Sequence of chain 1.A:
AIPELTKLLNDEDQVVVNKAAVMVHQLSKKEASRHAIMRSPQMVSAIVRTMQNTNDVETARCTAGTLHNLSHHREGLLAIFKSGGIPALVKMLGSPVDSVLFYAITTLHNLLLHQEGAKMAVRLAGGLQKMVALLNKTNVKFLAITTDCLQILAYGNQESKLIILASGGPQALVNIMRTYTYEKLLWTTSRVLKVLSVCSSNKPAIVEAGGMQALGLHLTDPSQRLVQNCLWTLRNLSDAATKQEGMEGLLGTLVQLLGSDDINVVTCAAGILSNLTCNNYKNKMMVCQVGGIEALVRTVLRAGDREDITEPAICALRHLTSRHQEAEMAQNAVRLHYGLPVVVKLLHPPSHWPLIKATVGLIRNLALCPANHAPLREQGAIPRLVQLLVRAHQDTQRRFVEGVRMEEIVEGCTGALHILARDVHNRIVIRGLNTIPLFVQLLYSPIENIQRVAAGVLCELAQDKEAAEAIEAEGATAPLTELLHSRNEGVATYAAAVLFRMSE

Binding-site contacts:
Ligand atom O contacts residue TYR522 of chain 1.A at 3.4 Å (h-bond).
Ligand atom CE2 contacts residue ARG450 of chain 1.A at 3.5 Å.
Ligand atom CZ contacts residue CYS487 of chain 1.A at 3.7 Å (hydrophobic).
Ligand atom CD1 contacts residue TYR522 of chain 1.A at 3.4 Å (hydrophobic).
Ligand atom O contacts residue THR521 of chain 1.A at 3.3 Å.
Ligand atom OH contacts residue GLU488 of chain 1.A at 2.6 Å (salt-bridge).
Ligand atom CG contacts residue ILE447 of chain 1.A at 3.6 Å (hydrophobic).
Ligand atom OH contacts residue HIS446 of chain 1.A at 2.6 Å (h-bond).
Ligand atom NE2 contacts residue VAL481 of chain 1.A at 3.4 Å.
Ligand atom CG1 contacts residue ALA524 of chain 1.A at 3.6 Å (hydrophobic).
Ligand atom CE contacts residue PHE528 of chain 1.A at 3.4 Å (hydrophobic).
Ligand atom SD contacts residue ARG529 of chain 1.A at 3.6 Å (salt-bridge).
Ligand atom SG contacts residue WHL1 of chain 1.C at 1.8 Å.
Ligand atom CE1 contacts residue ILE447 of chain 1.A at 3.5 Å (hydrophobic).
Ligand atom CE2 contacts residue GLU488 of chain 1.A at 3.1 Å.
Ligand atom OE1 contacts residue ARG450 of chain 1.A at 3.0 Å (salt-bridge).
Ligand atom CD1 contacts residue HIS446 of chain 1.A at 3.7 Å.
Ligand atom CZ contacts residue HIS446 of chain 1.A at 3.7 Å.
Ligand atom CZ contacts residue GLU488 of chain 1.A at 3.2 Å.
Ligand atom O contacts residue ARG342 of chain 1.A at 3.7 Å.
Ligand atom CD1 contacts residue CYS487 of chain 1.A at 3.7 Å (hydrophobic).
Ligand atom CB contacts residue WHL1 of chain 1.C at 3.7 Å.
Ligand atom CE2 contacts residue ILE447 of chain 1.A at 3.4 Å (hydrophobic).
Ligand atom N contacts residue THR521 of chain 1.A at 3.7 Å.
Ligand atom CE2 contacts residue ARG450 of chain 1.A at 3.5 Å.
Ligand atom CD2 contacts residue ILE447 of chain 1.A at 3.4 Å (hydrophobic).
Ligand atom CB contacts residue WHL1 of chain 1.C at 3.0 Å.
Ligand atom CA contacts residue TYR522 of chain 1.A at 3.4 Å (hydrophobic).
Ligand atom CZ contacts residue ILE447 of chain 1.A at 3.6 Å (hydrophobic).
Ligand atom CE1 contacts residue TYR522 of chain 1.A at 3.6 Å (hydrophobic).
Ligand atom CE contacts residue ALA525 of chain 1.A at 3.6 Å (hydrophobic).
Ligand atom OH contacts residue GLY484 of chain 1.A at 3.6 Å.
Ligand atom CD2 contacts residue ARG450 of chain 1.A at 3.6 Å.
Ligand atom CE1 contacts residue CYS487 of chain 1.A at 3.5 Å (hydrophobic).
Ligand atom O contacts residue ARG342 of chain 1.A at 3.0 Å (salt-bridge).
Ligand atom CD2 contacts residue ARG480 of chain 1.A at 3.3 Å.
Ligand atom C contacts residue THR521 of chain 1.A at 3.5 Å.
Ligand atom CZ contacts residue ILE447 of chain 1.A at 3.5 Å (hydrophobic).
Ligand atom OH contacts residue VAL481 of chain 1.A at 3.6 Å.
Ligand atom NE2 contacts residue ARG480 of chain 1.A at 3.3 Å.

This small molecule binds to this protein.
Small molecule (SMILES): CC[C@H](C)[C@H](NC(=O)[C@H](Cc1ccccc1)NC(=O)[C@H](C)NC(=O)[C@H](C)NC(=O)[C@H](CCC(=O)O)NC(=O)[C@H](Cc1ccc(O)cc1)NC(=O)[C@H](CS)NC(=O)[C@H](CCC(=O)O)NC(=O)[C@H](CCSC)NC(=O)[C@@H](NC(=O)[C@H](C)NC(=O)[C@@H]1CCCN1)C(C)C)C(=O)N[C@@H](CS)C(=O)N[C@@H](Cc1cnc[nH]1)C(=O)N[C@@H](Cc1ccc(O)cc1)C(=O)N[C@H](C=O)C(C)C